Binding-site contacts:
Ligand atom C19 contacts residue PHE110 of chain 2.A at 3.5 Å (hydrophobic).
Ligand atom C25 contacts residue ASN176 of chain 2.A at 3.6 Å.
Ligand atom C20 contacts residue TRP207 of chain 2.A at 3.7 Å (hydrophobic).
Ligand atom O3 contacts residue PHE110 of chain 2.A at 3.5 Å.
Ligand atom C15 contacts residue TRP103 of chain 2.A at 3.3 Å (hydrophobic).
Ligand atom C9 contacts residue TYR148 of chain 2.A at 3.5 Å (hydrophobic).
Ligand atom C3 contacts residue VAL152 of chain 2.A at 3.8 Å (hydrophobic).
Ligand atom O2 contacts residue TYR148 of chain 2.A at 3.4 Å (h-bond).
Ligand atom C16 contacts residue TYR148 of chain 2.A at 3.5 Å (hydrophobic).
Ligand atom C19 contacts residue ASN176 of chain 2.A at 3.2 Å.
Ligand atom C16 contacts residue TRP103 of chain 2.A at 3.7 Å (hydrophobic).
Ligand atom C15 contacts residue TYR148 of chain 2.A at 3.6 Å (hydrophobic).
Ligand atom C29 contacts residue PHE110 of chain 2.A at 3.5 Å (hydrophobic).
Ligand atom C12 contacts residue LEU87 of chain 2.A at 3.5 Å (hydrophobic).
Ligand atom C27 contacts residue TRP138 of chain 2.A at 3.6 Å (hydrophobic).
Ligand atom O3 contacts residue ASN179 of chain 2.A at 2.8 Å (h-bond).
Ligand atom C26 contacts residue MET142 of chain 2.A at 3.3 Å (hydrophobic).
Ligand atom C22 contacts residue TRP207 of chain 2.A at 3.7 Å (hydrophobic).
Ligand atom N1 contacts residue MET102 of chain 2.A at 3.1 Å.
Ligand atom C7 contacts residue TYR148 of chain 2.A at 3.7 Å (hydrophobic).
Ligand atom O2 contacts residue VAL152 of chain 2.A at 3.5 Å.
Ligand atom C14 contacts residue TRP103 of chain 2.A at 3.5 Å (hydrophobic).
Ligand atom C1 contacts residue GLU156 of chain 2.A at 3.7 Å.
Ligand atom C18 contacts residue THR149 of chain 2.A at 3.3 Å.
Ligand atom C3 contacts residue TYR212 of chain 2.A at 3.5 Å (hydrophobic).
Ligand atom C27 contacts residue GLU180 of chain 2.A at 3.5 Å.
Ligand atom C23 contacts residue PHE110 of chain 2.A at 3.5 Å (hydrophobic).
Ligand atom C3 contacts residue TRP103 of chain 2.A at 3.6 Å (hydrophobic).
Ligand atom C4 contacts residue TRP103 of chain 2.A at 3.7 Å (hydrophobic).
Ligand atom O1 contacts residue GLY106 of chain 2.A at 3.1 Å.
Ligand atom O1 contacts residue LEU90 of chain 2.A at 3.5 Å.
Ligand atom C2 contacts residue MET102 of chain 2.A at 2.9 Å (hydrophobic).
Ligand atom N2 contacts residue ASN176 of chain 2.A at 3.1 Å (h-bond).
Ligand atom C3 contacts residue GLU156 of chain 2.A at 3.4 Å.
Ligand atom C20 contacts residue PHE110 of chain 2.A at 3.5 Å (hydrophobic).
Ligand atom C14 contacts residue THR149 of chain 2.A at 3.5 Å.
Ligand atom C21 contacts residue TRP207 of chain 2.A at 3.6 Å (hydrophobic).
Ligand atom C23 contacts residue ASN179 of chain 2.A at 3.5 Å.
Ligand atom C21 contacts residue PHE110 of chain 2.A at 3.6 Å (hydrophobic).
Ligand atom C1 contacts residue MET102 of chain 2.A at 3.3 Å (hydrophobic).

Sequence of chain 2.A:
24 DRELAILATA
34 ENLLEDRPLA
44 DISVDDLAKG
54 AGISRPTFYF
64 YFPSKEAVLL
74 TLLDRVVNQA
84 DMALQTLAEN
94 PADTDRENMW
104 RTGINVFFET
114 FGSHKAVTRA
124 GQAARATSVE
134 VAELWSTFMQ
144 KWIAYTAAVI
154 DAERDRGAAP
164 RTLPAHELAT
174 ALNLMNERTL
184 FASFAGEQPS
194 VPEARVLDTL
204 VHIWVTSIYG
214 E

A protein and the small-molecule ligand that binds it are described below.
Small molecule (SMILES): CC(C)N1CCC2(CC1)CC(=O)c1cc(-c3ccc(C(=O)Nc4ccccc4)cc3)ccc1O2